Sequence of chain 1.G:
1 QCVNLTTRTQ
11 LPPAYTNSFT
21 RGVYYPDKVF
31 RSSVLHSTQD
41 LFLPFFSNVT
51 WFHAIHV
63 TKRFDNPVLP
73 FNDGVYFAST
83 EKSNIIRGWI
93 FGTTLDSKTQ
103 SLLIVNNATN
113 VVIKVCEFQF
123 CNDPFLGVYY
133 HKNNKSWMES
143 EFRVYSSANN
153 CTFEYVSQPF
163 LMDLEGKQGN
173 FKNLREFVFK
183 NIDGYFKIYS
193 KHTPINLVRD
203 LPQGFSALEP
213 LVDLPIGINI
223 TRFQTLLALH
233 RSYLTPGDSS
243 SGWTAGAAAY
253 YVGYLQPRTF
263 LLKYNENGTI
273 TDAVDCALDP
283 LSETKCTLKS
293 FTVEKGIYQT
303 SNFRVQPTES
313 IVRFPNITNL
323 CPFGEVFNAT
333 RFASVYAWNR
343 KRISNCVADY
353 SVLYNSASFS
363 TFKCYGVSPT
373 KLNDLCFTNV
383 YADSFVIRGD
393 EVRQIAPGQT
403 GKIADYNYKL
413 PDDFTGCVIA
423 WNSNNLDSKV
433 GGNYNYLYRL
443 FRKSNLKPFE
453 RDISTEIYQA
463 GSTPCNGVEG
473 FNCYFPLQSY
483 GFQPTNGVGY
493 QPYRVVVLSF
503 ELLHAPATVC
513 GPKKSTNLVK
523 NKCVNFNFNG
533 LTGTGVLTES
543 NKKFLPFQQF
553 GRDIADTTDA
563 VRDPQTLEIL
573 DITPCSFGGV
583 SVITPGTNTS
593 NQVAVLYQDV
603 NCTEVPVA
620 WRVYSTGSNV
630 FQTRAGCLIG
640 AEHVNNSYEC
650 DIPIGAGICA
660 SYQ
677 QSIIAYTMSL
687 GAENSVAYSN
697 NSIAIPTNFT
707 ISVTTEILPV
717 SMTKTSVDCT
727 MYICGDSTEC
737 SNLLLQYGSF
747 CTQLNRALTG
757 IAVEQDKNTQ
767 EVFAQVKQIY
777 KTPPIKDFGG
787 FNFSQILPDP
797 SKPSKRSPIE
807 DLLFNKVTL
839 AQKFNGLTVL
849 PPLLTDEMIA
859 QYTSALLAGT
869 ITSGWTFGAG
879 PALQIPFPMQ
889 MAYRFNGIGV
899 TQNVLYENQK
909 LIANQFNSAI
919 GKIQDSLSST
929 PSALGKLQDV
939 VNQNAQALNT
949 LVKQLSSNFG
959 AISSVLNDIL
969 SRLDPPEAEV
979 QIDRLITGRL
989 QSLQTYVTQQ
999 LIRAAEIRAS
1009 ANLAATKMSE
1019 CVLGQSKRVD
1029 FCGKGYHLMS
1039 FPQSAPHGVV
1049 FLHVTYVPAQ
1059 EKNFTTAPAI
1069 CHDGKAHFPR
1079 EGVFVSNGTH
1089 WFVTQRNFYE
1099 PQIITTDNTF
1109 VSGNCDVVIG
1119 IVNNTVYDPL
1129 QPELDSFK

A protein and the small-molecule ligand that binds it are described below.
Small molecule (SMILES): CC(=O)N[C@@H]1[C@@H](O)[C@H](O)[C@@H](CO)O[C@H]1O

Binding-site contacts:
Ligand atom O7 contacts residue ASN590 of chain 1.G at 3.3 Å (h-bond).
Ligand atom C5 contacts residue ASN590 of chain 1.G at 3.7 Å.
Ligand atom C3 contacts residue ASN590 of chain 1.G at 3.8 Å.
Ligand atom O5 contacts residue ASN590 of chain 1.G at 2.4 Å (h-bond).
Ligand atom N2 contacts residue ASN590 of chain 1.G at 2.9 Å (h-bond).
Ligand atom C2 contacts residue ASN590 of chain 1.G at 2.5 Å.
Ligand atom C7 contacts residue ASN590 of chain 1.G at 3.3 Å.
Ligand atom O6 contacts residue THR591 of chain 1.G at 4.4 Å.
Ligand atom C8 contacts residue ASN590 of chain 1.G at 3.8 Å.
Ligand atom C1 contacts residue ASN590 of chain 1.G at 1.4 Å.
Ligand atom C4 contacts residue ASN590 of chain 1.G at 4.2 Å.